Sequence of chain 1.A:
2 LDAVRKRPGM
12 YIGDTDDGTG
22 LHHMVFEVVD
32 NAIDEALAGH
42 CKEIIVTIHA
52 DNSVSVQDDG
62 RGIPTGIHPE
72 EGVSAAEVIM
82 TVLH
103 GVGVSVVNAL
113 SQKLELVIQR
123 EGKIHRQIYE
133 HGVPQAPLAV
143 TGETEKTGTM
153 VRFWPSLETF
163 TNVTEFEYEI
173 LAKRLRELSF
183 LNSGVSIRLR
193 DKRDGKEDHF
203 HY

Binding-site contacts:
Ligand atom CL7 contacts residue VAL106 of chain 1.A at 3.6 Å.
Ligand atom C4 contacts residue THR151 of chain 1.A at 3.8 Å.
Ligand atom C1 contacts residue ASN32 of chain 1.A at 4.1 Å.
Ligand atom C3 contacts residue THR151 of chain 1.A at 4.2 Å.
Ligand atom C5 contacts residue ASP59 of chain 1.A at 3.4 Å.
Ligand atom C6 contacts residue VAL29 of chain 1.A at 4.2 Å (hydrophobic).
Ligand atom C6 contacts residue THR151 of chain 1.A at 3.8 Å.
Ligand atom C1 contacts residue VAL153 of chain 1.A at 4.0 Å (hydrophobic).
Ligand atom N9 contacts residue THR151 of chain 1.A at 3.7 Å.
Ligand atom C1 contacts residue THR151 of chain 1.A at 4.1 Å.
Ligand atom C3 contacts residue GLU36 of chain 1.A at 3.6 Å.
Ligand atom CL8 contacts residue ILE64 of chain 1.A at 4.0 Å.
Ligand atom N10 contacts residue GLN58 of chain 1.A at 4.2 Å.
Ligand atom CL7 contacts residue VAL153 of chain 1.A at 3.5 Å.
Ligand atom C6 contacts residue VAL153 of chain 1.A at 3.7 Å (hydrophobic).
Ligand atom C2 contacts residue ILE64 of chain 1.A at 4.0 Å (hydrophobic).
Ligand atom CL8 contacts residue VAL106 of chain 1.A at 4.2 Å.
Ligand atom CL8 contacts residue ASN32 of chain 1.A at 3.8 Å.
Ligand atom CL7 contacts residue MET81 of chain 1.A at 4.0 Å.
Ligand atom N10 contacts residue VAL153 of chain 1.A at 3.9 Å.
Ligand atom C3 contacts residue ASN32 of chain 1.A at 3.7 Å.
Ligand atom C4 contacts residue ASN32 of chain 1.A at 3.6 Å.
Ligand atom C2 contacts residue ASN32 of chain 1.A at 3.7 Å.
Ligand atom N10 contacts residue ASP59 of chain 1.A at 3.7 Å.
Ligand atom C4 contacts residue ALA33 of chain 1.A at 3.7 Å (hydrophobic).
Ligand atom N10 contacts residue MET152 of chain 1.A at 4.1 Å.
Ligand atom N10 contacts residue VAL57 of chain 1.A at 2.9 Å (h-bond).
Ligand atom C2 contacts residue THR151 of chain 1.A at 4.3 Å.
Ligand atom N9 contacts residue ASP59 of chain 1.A at 2.8 Å (salt-bridge).
Ligand atom N10 contacts residue THR151 of chain 1.A at 3.2 Å (h-bond).
Ligand atom N10 contacts residue ALA33 of chain 1.A at 3.9 Å.
Ligand atom C5 contacts residue ALA33 of chain 1.A at 3.9 Å (hydrophobic).
Ligand atom N9 contacts residue VAL57 of chain 1.A at 4.3 Å.
Ligand atom C4 contacts residue ASP59 of chain 1.A at 3.2 Å.
Ligand atom C4 contacts residue GLU36 of chain 1.A at 3.5 Å.
Ligand atom C3 contacts residue ILE64 of chain 1.A at 3.6 Å (hydrophobic).
Ligand atom N9 contacts residue ALA33 of chain 1.A at 3.3 Å.
Ligand atom C5 contacts residue THR151 of chain 1.A at 3.6 Å.
Ligand atom C5 contacts residue ASN32 of chain 1.A at 4.2 Å.
Ligand atom CL8 contacts residue ILE80 of chain 1.A at 3.7 Å.

A protein and the small-molecule ligand that binds it are described below.
Small molecule (SMILES): NNc1ccc(Cl)c(Cl)c1